This small molecule binds to this protein.
Small molecule (SMILES): Nc1nc2c(ncn2[C@H]2C[C@H](OP(=O)(O)O)[C@@H](CO)O2)c(=O)[nH]1

Sequence of chain 1.A:
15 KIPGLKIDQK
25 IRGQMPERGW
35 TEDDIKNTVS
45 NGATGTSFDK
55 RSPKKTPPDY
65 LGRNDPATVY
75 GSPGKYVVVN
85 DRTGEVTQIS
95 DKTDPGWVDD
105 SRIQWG

Binding-site contacts:
Ligand atom C5 contacts residue TRP101 of chain 1.A at 3.5 Å (hydrophobic).
Ligand atom P contacts residue ARG32 of chain 1.A at 3.7 Å.
Ligand atom C2' contacts residue TRP101 of chain 1.A at 4.1 Å (hydrophobic).
Ligand atom O1P contacts residue LYS24 of chain 1.A at 3.6 Å.
Ligand atom O1P contacts residue ARG32 of chain 1.A at 3.1 Å (salt-bridge).
Ligand atom N9 contacts residue TRP101 of chain 1.A at 4.1 Å.
Ligand atom C6 contacts residue VAL102 of chain 1.A at 3.6 Å (hydrophobic).
Ligand atom N2 contacts residue VAL102 of chain 1.A at 3.0 Å (h-bond).
Ligand atom C2' contacts residue ARG32 of chain 1.A at 3.7 Å.
Ligand atom C2 contacts residue TRP101 of chain 1.A at 3.4 Å (hydrophobic).
Ligand atom O2P contacts residue UM31 of chain 1.C at 2.5 Å (h-bond).
Ligand atom N1 contacts residue TRP101 of chain 1.A at 3.5 Å.
Ligand atom O1P contacts residue GLN28 of chain 1.A at 2.9 Å (h-bond).
Ligand atom C2 contacts residue VAL102 of chain 1.A at 3.3 Å (hydrophobic).
Ligand atom N2 contacts residue TYR80 of chain 1.A at 4.2 Å.
Ligand atom O1P contacts residue UM31 of chain 1.C at 2.5 Å (h-bond).
Ligand atom O2P contacts residue ARG32 of chain 1.A at 2.7 Å (salt-bridge).
Ligand atom N2 contacts residue ASP103 of chain 1.A at 4.1 Å.
Ligand atom O6 contacts residue GLY100 of chain 1.A at 4.0 Å.
Ligand atom O3' contacts residue LYS59 of chain 1.A at 3.9 Å.
Ligand atom O3' contacts residue GLN92 of chain 1.A at 4.0 Å.
Ligand atom N7 contacts residue TRP101 of chain 1.A at 3.9 Å.
Ligand atom O1P contacts residue LYS59 of chain 1.A at 4.2 Å.
Ligand atom P contacts residue GLN92 of chain 1.A at 3.9 Å.
Ligand atom N1 contacts residue VAL102 of chain 1.A at 2.6 Å (h-bond).
Ligand atom C8 contacts residue TRP101 of chain 1.A at 4.2 Å (hydrophobic).
Ligand atom C3' contacts residue GLN92 of chain 1.A at 4.0 Å.
Ligand atom N2 contacts residue GLN92 of chain 1.A at 4.0 Å.
Ligand atom C6 contacts residue TRP101 of chain 1.A at 3.6 Å (hydrophobic).
Ligand atom O6 contacts residue TRP101 of chain 1.A at 3.4 Å.
Ligand atom O6 contacts residue VAL102 of chain 1.A at 2.8 Å (h-bond).
Ligand atom O2P contacts residue GLN92 of chain 1.A at 2.9 Å (h-bond).
Ligand atom P contacts residue UM31 of chain 1.C at 1.6 Å.
Ligand atom N2 contacts residue TRP101 of chain 1.A at 3.6 Å.
Ligand atom P contacts residue GLN28 of chain 1.A at 4.1 Å.
Ligand atom O3' contacts residue UM31 of chain 1.C at 2.5 Å (h-bond).
Ligand atom N3 contacts residue TRP101 of chain 1.A at 3.5 Å.
Ligand atom C3' contacts residue UM31 of chain 1.C at 3.8 Å.
Ligand atom C4 contacts residue TRP101 of chain 1.A at 3.6 Å (hydrophobic).
Ligand atom N2 contacts residue ASP104 of chain 1.A at 3.7 Å.